Sequence of chain 1.A:
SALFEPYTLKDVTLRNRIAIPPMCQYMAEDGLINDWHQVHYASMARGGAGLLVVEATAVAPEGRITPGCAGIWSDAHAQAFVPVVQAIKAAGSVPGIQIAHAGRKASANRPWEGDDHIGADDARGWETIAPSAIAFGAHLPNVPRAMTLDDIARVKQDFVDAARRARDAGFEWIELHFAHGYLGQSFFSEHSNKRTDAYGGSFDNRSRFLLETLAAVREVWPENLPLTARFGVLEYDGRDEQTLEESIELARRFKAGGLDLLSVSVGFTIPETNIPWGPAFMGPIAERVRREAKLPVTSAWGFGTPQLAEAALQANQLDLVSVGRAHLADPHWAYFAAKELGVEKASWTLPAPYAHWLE

Sequence of chain 1.B:
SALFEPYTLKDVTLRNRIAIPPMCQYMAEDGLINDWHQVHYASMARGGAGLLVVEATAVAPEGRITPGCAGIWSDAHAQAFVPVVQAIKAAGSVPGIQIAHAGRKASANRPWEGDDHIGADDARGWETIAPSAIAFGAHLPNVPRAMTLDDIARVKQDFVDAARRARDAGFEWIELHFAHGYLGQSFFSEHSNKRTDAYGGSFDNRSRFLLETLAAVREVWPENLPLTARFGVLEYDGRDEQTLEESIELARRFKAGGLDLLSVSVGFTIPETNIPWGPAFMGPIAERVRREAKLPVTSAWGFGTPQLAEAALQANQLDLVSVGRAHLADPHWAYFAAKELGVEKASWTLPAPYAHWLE

A small-molecule ligand and the protein it binds are described below.
Small molecule (SMILES): CC(=O)[C@H]1CCCN(Cc2ccccc2)C1

Binding-site contacts:
Ligand atom C14 contacts residue HIS178 of chain 1.A at 3.8 Å.
Ligand atom C9 contacts residue HIS181 of chain 1.A at 4.0 Å.
Ligand atom C13 contacts residue TRP358 of chain 1.B at 4.0 Å (hydrophobic).
Ligand atom C11 contacts residue ILE66 of chain 1.A at 4.2 Å (hydrophobic).
Ligand atom C12 contacts residue TRP358 of chain 1.B at 4.0 Å (hydrophobic).
Ligand atom O15 contacts residue FNR1 of chain 1.D at 3.1 Å.
Ligand atom C14 contacts residue FNR1 of chain 1.D at 3.1 Å.
Ligand atom O15 contacts residue TYR183 of chain 1.A at 3.2 Å.
Ligand atom C10 contacts residue FNR1 of chain 1.D at 3.3 Å.
Ligand atom C11 contacts residue TYR27 of chain 1.A at 3.5 Å (hydrophobic).
Ligand atom C16 contacts residue ALA57 of chain 1.A at 4.1 Å (hydrophobic).
Ligand atom C9 contacts residue TYR183 of chain 1.A at 3.7 Å (hydrophobic).
Ligand atom C16 contacts residue HIS178 of chain 1.A at 3.8 Å.
Ligand atom O15 contacts residue HIS178 of chain 1.A at 2.9 Å (h-bond).
Ligand atom C11 contacts residue FNR1 of chain 1.D at 3.7 Å.
Ligand atom C6 contacts residue FNR1 of chain 1.D at 3.6 Å.
Ligand atom C14 contacts residue HIS181 of chain 1.A at 4.0 Å.
Ligand atom C16 contacts residue TYR183 of chain 1.A at 3.2 Å (hydrophobic).
Ligand atom C5 contacts residue ARG326 of chain 1.A at 4.0 Å.
Ligand atom C11 contacts residue TYR183 of chain 1.A at 3.4 Å (hydrophobic).
Ligand atom N8 contacts residue FNR1 of chain 1.D at 4.0 Å.
Ligand atom C6 contacts residue TRP358 of chain 1.B at 3.8 Å (hydrophobic).
Ligand atom O15 contacts residue HIS181 of chain 1.A at 2.7 Å (h-bond).
Ligand atom C1 contacts residue PHE269 of chain 1.A at 4.4 Å (hydrophobic).
Ligand atom C7 contacts residue FNR1 of chain 1.D at 3.3 Å.
Ligand atom C12 contacts residue TYR27 of chain 1.A at 3.2 Å (hydrophobic).
Ligand atom C12 contacts residue TYR183 of chain 1.A at 4.2 Å (hydrophobic).
Ligand atom C5 contacts residue TRP358 of chain 1.B at 4.2 Å (hydrophobic).
Ligand atom C14 contacts residue TYR183 of chain 1.A at 3.6 Å (hydrophobic).
Ligand atom C10 contacts residue TYR183 of chain 1.A at 3.6 Å (hydrophobic).
Ligand atom C5 contacts residue TRP302 of chain 1.A at 3.7 Å (hydrophobic).
Ligand atom C4 contacts residue TRP302 of chain 1.A at 4.0 Å (hydrophobic).
Ligand atom C16 contacts residue ILE66 of chain 1.A at 3.4 Å (hydrophobic).
Ligand atom C16 contacts residue CYS25 of chain 1.A at 4.0 Å (hydrophobic).
Ligand atom C9 contacts residue FNR1 of chain 1.D at 4.2 Å.
Ligand atom C16 contacts residue FNR1 of chain 1.D at 3.7 Å.
Ligand atom C12 contacts residue FNR1 of chain 1.D at 4.0 Å.
Ligand atom C7 contacts residue TRP358 of chain 1.B at 4.1 Å (hydrophobic).
Ligand atom C13 contacts residue FNR1 of chain 1.D at 4.4 Å.
Ligand atom C6 contacts residue ARG326 of chain 1.A at 4.5 Å.